Sequence of chain 1.E:
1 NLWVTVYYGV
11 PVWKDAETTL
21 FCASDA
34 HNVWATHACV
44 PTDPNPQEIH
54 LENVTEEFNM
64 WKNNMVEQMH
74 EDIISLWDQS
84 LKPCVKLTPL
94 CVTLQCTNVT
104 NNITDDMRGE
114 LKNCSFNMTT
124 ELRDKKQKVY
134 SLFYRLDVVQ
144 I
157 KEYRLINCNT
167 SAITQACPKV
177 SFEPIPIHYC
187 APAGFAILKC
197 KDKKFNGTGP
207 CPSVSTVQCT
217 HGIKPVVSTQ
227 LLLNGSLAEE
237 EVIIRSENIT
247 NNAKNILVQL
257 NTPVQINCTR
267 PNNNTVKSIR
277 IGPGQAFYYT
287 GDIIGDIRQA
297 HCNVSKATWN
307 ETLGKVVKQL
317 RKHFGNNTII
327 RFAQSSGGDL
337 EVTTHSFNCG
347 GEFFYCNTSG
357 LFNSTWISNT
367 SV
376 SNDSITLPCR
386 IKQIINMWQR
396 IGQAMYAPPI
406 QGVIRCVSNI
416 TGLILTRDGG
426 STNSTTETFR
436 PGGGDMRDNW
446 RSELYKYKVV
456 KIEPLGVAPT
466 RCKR

Binding-site contacts:
Ligand atom C7 contacts residue ASN120 of chain 1.E at 3.6 Å.
Ligand atom C1 contacts residue ASN120 of chain 1.E at 1.5 Å.
Ligand atom C8 contacts residue ASN120 of chain 1.E at 4.0 Å.
Ligand atom C8 contacts residue SER118 of chain 1.E at 3.3 Å.
Ligand atom N2 contacts residue LYS131 of chain 1.E at 4.4 Å.
Ligand atom C3 contacts residue ASN120 of chain 1.E at 3.9 Å.
Ligand atom C2 contacts residue ASN120 of chain 1.E at 2.5 Å.
Ligand atom C5 contacts residue ASN120 of chain 1.E at 3.8 Å.
Ligand atom C4 contacts residue ASN120 of chain 1.E at 4.3 Å.
Ligand atom C8 contacts residue LYS131 of chain 1.E at 4.3 Å.
Ligand atom O7 contacts residue ASN120 of chain 1.E at 3.9 Å.
Ligand atom O7 contacts residue GLN98 of chain 1.E at 4.1 Å.
Ligand atom O5 contacts residue ASN120 of chain 1.E at 2.4 Å (h-bond).
Ligand atom C7 contacts residue GLN98 of chain 1.E at 4.4 Å.
Ligand atom C8 contacts residue PHE119 of chain 1.E at 3.6 Å (hydrophobic).
Ligand atom C8 contacts residue GLN98 of chain 1.E at 4.2 Å.
Ligand atom C7 contacts residue PHE119 of chain 1.E at 4.4 Å (hydrophobic).
Ligand atom N2 contacts residue ASN120 of chain 1.E at 3.0 Å (h-bond).

This small molecule binds to this protein.
Small molecule (SMILES): CC(=O)N[C@@H]1[C@@H](O)[C@H](O)[C@@H](CO)O[C@H]1O